The protein below binds the small molecule below.
Small molecule (SMILES): CC(=O)N[C@@H]1[C@@H](O)[C@H](O)[C@@H](CO)O[C@H]1O

Binding-site contacts:
Ligand atom C5 contacts residue ASN17 of chain 1.A at 3.7 Å.
Ligand atom C8 contacts residue THR34 of chain 1.A at 4.2 Å.
Ligand atom O6 contacts residue LEU123 of chain 1.A at 3.7 Å.
Ligand atom C8 contacts residue GLY15 of chain 1.A at 3.5 Å.
Ligand atom C1 contacts residue ASN17 of chain 1.A at 1.4 Å.
Ligand atom O7 contacts residue THR34 of chain 1.A at 3.2 Å.
Ligand atom C8 contacts residue THR35 of chain 1.A at 4.1 Å.
Ligand atom O7 contacts residue ILE44 of chain 1.A at 4.2 Å.
Ligand atom C7 contacts residue THR34 of chain 1.A at 4.1 Å.
Ligand atom C6 contacts residue LEU123 of chain 1.A at 3.5 Å (hydrophobic).
Ligand atom C2 contacts residue ASN17 of chain 1.A at 2.4 Å.
Ligand atom C7 contacts residue ASN17 of chain 1.A at 2.8 Å.
Ligand atom O5 contacts residue ASN17 of chain 1.A at 2.4 Å (h-bond).
Ligand atom C4 contacts residue ASN17 of chain 1.A at 4.2 Å.
Ligand atom C1 contacts residue LEU123 of chain 1.A at 4.5 Å (hydrophobic).
Ligand atom O7 contacts residue ASN17 of chain 1.A at 3.0 Å (h-bond).
Ligand atom N2 contacts residue ASN17 of chain 1.A at 2.5 Å (h-bond).
Ligand atom N2 contacts residue GLY15 of chain 1.A at 4.3 Å.
Ligand atom O5 contacts residue LEU123 of chain 1.A at 3.5 Å.
Ligand atom C8 contacts residue ALA36 of chain 1.A at 3.7 Å (hydrophobic).
Ligand atom C6 contacts residue ASN17 of chain 1.A at 4.3 Å.
Ligand atom C8 contacts residue ASN17 of chain 1.A at 3.9 Å.
Ligand atom C5 contacts residue LEU123 of chain 1.A at 3.9 Å (hydrophobic).
Ligand atom C3 contacts residue ASN17 of chain 1.A at 3.6 Å.
Ligand atom C7 contacts residue GLY15 of chain 1.A at 4.4 Å.

Sequence of chain 1.A:
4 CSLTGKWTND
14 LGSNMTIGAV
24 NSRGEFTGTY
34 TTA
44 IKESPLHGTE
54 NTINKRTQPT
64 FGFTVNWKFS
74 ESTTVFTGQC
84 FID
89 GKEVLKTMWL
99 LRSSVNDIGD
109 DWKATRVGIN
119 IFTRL